A small-molecule ligand and the protein it binds are described below.
Small molecule (SMILES): Nc1ncnc2c1ncn2[C@@H]1O[C@H](CO[P](=O)(O)O[P](N)(=O)O)[C@@H](O)[C@H]1O

Binding-site contacts:
Ligand atom O3' contacts residue LYS276 of chain 1.B at 3.4 Å (salt-bridge).
Ligand atom O2A contacts residue ASP371 of chain 1.B at 3.4 Å.
Ligand atom N3 contacts residue GLY344 of chain 1.B at 3.6 Å.
Ligand atom N7 contacts residue ARG277 of chain 1.B at 3.3 Å (salt-bridge).
Ligand atom O1A contacts residue GLY344 of chain 1.B at 3.1 Å (h-bond).
Ligand atom N9 contacts residue GLY344 of chain 1.B at 3.5 Å (h-bond).
Ligand atom C2 contacts residue SER280 of chain 1.B at 3.3 Å.
Ligand atom O4' contacts residue SER345 of chain 1.B at 3.4 Å (h-bond).
Ligand atom N3 contacts residue LYS276 of chain 1.B at 3.6 Å.
Ligand atom O5' contacts residue GLY344 of chain 1.B at 3.2 Å (h-bond).
Ligand atom O2B contacts residue GLY15 of chain 1.B at 3.4 Å.
Ligand atom N1 contacts residue SER280 of chain 1.B at 2.6 Å (h-bond).
Ligand atom O3A contacts residue THR17 of chain 1.B at 3.0 Å (h-bond).
Ligand atom O1B contacts residue PO41 of chain 1.Y at 3.5 Å (h-bond).
Ligand atom C4' contacts residue GLY206 of chain 1.B at 3.5 Å.
Ligand atom O2' contacts residue LYS276 of chain 1.B at 2.8 Å (salt-bridge).
Ligand atom O1B contacts residue GLY205 of chain 1.B at 3.4 Å.
Ligand atom N3B contacts residue MG1 of chain 1.Z at 3.1 Å.
Ligand atom C4 contacts residue GLY344 of chain 1.B at 3.3 Å.
Ligand atom C2' contacts residue GOL1 of chain 1.V at 3.5 Å.
Ligand atom PB contacts residue THR17 of chain 1.B at 3.2 Å.
Ligand atom O4' contacts residue GLY344 of chain 1.B at 3.2 Å.
Ligand atom O2B contacts residue TYR18 of chain 1.B at 2.9 Å (h-bond).
Ligand atom O2B contacts residue THR17 of chain 1.B at 3.1 Å (h-bond).
Ligand atom O1B contacts residue THR17 of chain 1.B at 2.9 Å (h-bond).
Ligand atom N3B contacts residue PO41 of chain 1.Y at 3.3 Å (h-bond).
Ligand atom O3' contacts residue GOL1 of chain 1.V at 3.2 Å (h-bond).
Ligand atom C8 contacts residue ARG277 of chain 1.B at 3.4 Å.
Ligand atom O1A contacts residue GLY343 of chain 1.B at 3.2 Å.
Ligand atom O3' contacts residue GLY234 of chain 1.B at 3.2 Å.
Ligand atom C5' contacts residue GLY206 of chain 1.B at 3.6 Å.
Ligand atom N6 contacts residue ARG347 of chain 1.B at 3.6 Å.
Ligand atom C3' contacts residue GOL1 of chain 1.V at 3.3 Å.
Ligand atom O2B contacts residue THR16 of chain 1.B at 3.3 Å (h-bond).
Ligand atom O2A contacts residue TYR18 of chain 1.B at 3.4 Å.
Ligand atom O2' contacts residue GOL1 of chain 1.V at 3.5 Å (h-bond).
Ligand atom O2' contacts residue GLU273 of chain 1.B at 3.0 Å (salt-bridge).
Ligand atom N1 contacts residue ARG277 of chain 1.B at 3.6 Å.
Ligand atom O3' contacts residue GLY206 of chain 1.B at 3.3 Å.
Ligand atom O1B contacts residue GLY206 of chain 1.B at 2.9 Å (h-bond).

Sequence of chain 1.B:
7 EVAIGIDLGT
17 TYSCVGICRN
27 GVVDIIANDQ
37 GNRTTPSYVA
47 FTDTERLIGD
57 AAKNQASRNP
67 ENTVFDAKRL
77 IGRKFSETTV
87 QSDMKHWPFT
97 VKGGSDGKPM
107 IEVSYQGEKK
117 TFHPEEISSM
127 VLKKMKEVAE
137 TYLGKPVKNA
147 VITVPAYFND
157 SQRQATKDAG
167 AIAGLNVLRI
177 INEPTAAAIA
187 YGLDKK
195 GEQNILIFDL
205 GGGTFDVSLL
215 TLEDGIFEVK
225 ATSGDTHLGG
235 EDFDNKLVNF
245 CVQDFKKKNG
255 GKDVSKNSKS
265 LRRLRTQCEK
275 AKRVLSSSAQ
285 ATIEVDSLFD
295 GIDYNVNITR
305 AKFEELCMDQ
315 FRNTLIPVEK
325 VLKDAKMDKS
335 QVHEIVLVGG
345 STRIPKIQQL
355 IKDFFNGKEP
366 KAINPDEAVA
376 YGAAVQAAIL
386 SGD